Sequence of chain 49.A:
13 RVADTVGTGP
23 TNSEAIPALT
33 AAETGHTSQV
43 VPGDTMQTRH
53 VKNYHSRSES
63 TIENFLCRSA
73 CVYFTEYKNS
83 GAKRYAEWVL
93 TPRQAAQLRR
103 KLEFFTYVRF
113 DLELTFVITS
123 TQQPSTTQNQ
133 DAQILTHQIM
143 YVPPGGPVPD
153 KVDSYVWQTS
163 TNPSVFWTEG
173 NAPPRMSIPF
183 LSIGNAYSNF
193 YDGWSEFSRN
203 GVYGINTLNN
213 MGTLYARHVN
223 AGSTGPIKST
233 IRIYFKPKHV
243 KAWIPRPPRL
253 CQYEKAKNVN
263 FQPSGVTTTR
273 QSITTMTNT

A small-molecule ligand and the protein it binds are described below.
Small molecule (SMILES): O=C(O)c1ccc(NS(=O)(=O)c2ccc(N3C(=O)c4ccccc4C3=O)cc2)cc1

Sequence of chain 41.A:
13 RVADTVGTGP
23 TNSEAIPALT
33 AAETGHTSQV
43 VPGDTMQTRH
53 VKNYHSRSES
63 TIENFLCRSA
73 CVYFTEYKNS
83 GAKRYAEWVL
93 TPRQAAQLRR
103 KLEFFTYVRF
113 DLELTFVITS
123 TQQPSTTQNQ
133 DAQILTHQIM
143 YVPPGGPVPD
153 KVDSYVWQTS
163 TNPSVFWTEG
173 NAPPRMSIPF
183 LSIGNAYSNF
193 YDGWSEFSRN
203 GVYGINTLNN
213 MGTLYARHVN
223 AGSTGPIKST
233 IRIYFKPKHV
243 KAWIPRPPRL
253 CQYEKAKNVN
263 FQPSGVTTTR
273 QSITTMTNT

Binding-site contacts:
Ligand atom O2 contacts residue GLN234 of chain 41.C at 2.5 Å (h-bond).
Ligand atom O2 contacts residue GLN233 of chain 41.C at 2.9 Å (h-bond).
Ligand atom C21 contacts residue GLN160 of chain 49.A at 3.6 Å.
Ligand atom C8 contacts residue GLN234 of chain 41.C at 2.9 Å.
Ligand atom O6 contacts residue GLN160 of chain 49.A at 2.9 Å.
Ligand atom N1 contacts residue ASP155 of chain 49.A at 2.5 Å (salt-bridge).
Ligand atom N1 contacts residue SER156 of chain 49.A at 2.9 Å.
Ligand atom O4 contacts residue PHE236 of chain 41.C at 2.6 Å.
Ligand atom C4 contacts residue SER156 of chain 49.A at 3.0 Å.
Ligand atom C13 contacts residue PHE76 of chain 41.A at 2.9 Å (hydrophobic).
Ligand atom O4 contacts residue PHE76 of chain 41.A at 2.2 Å.
Ligand atom O1 contacts residue GLN234 of chain 41.C at 2.6 Å (h-bond).
Ligand atom C6 contacts residue SER156 of chain 49.A at 3.4 Å.
Ligand atom C12 contacts residue GLN234 of chain 41.C at 2.8 Å.
Ligand atom N1 contacts residue TYR157 of chain 49.A at 2.5 Å (h-bond).
Ligand atom C5 contacts residue ASP155 of chain 49.A at 2.5 Å.
Ligand atom C13 contacts residue PHE236 of chain 41.C at 3.4 Å (hydrophobic).
Ligand atom C21 contacts residue ARG234 of chain 41.A at 3.5 Å.
Ligand atom C2 contacts residue GLN160 of chain 49.A at 3.5 Å.
Ligand atom O6 contacts residue ARG234 of chain 41.A at 3.4 Å (salt-bridge).
Ligand atom C4 contacts residue TYR157 of chain 49.A at 3.5 Å (hydrophobic).
Ligand atom C3 contacts residue SER156 of chain 49.A at 3.2 Å.
Ligand atom C5 contacts residue SER156 of chain 49.A at 2.9 Å.
Ligand atom C6 contacts residue TYR157 of chain 49.A at 2.6 Å (hydrophobic).
Ligand atom O1 contacts residue GLN233 of chain 41.C at 3.6 Å.
Ligand atom C8 contacts residue ASP155 of chain 49.A at 3.7 Å.
Ligand atom C7 contacts residue GLN234 of chain 41.C at 2.2 Å.
Ligand atom S1 contacts residue GLN234 of chain 41.C at 2.2 Å (h-bond).
Ligand atom C1 contacts residue TYR157 of chain 49.A at 3.5 Å (hydrophobic).
Ligand atom C5 contacts residue TYR157 of chain 49.A at 2.8 Å (hydrophobic).
Ligand atom O5 contacts residue ARG234 of chain 41.A at 2.7 Å (salt-bridge).
Ligand atom C4 contacts residue ASP155 of chain 49.A at 1.9 Å.
Ligand atom C6 contacts residue GLN160 of chain 49.A at 2.9 Å.
Ligand atom C14 contacts residue PHE76 of chain 41.A at 3.3 Å (hydrophobic).
Ligand atom O5 contacts residue ARG219 of chain 49.A at 3.5 Å (salt-bridge).
Ligand atom C20 contacts residue PHE76 of chain 41.A at 3.2 Å (hydrophobic).
Ligand atom C2 contacts residue SER156 of chain 49.A at 3.6 Å.
Ligand atom C3 contacts residue ASP155 of chain 49.A at 3.0 Å.
Ligand atom C1 contacts residue GLN160 of chain 49.A at 2.6 Å.
Ligand atom O2 contacts residue TYR157 of chain 49.A at 3.4 Å.

Sequence of chain 41.C:
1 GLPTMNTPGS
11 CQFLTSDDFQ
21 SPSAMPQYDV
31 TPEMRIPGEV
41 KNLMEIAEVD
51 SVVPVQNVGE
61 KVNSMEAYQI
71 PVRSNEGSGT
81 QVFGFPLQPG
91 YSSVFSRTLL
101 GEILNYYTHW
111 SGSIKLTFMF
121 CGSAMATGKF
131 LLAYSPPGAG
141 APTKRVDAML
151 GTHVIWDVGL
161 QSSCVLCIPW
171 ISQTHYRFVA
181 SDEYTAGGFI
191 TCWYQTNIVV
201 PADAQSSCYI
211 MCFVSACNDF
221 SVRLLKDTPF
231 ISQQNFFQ